Sequence of chain 1.D:
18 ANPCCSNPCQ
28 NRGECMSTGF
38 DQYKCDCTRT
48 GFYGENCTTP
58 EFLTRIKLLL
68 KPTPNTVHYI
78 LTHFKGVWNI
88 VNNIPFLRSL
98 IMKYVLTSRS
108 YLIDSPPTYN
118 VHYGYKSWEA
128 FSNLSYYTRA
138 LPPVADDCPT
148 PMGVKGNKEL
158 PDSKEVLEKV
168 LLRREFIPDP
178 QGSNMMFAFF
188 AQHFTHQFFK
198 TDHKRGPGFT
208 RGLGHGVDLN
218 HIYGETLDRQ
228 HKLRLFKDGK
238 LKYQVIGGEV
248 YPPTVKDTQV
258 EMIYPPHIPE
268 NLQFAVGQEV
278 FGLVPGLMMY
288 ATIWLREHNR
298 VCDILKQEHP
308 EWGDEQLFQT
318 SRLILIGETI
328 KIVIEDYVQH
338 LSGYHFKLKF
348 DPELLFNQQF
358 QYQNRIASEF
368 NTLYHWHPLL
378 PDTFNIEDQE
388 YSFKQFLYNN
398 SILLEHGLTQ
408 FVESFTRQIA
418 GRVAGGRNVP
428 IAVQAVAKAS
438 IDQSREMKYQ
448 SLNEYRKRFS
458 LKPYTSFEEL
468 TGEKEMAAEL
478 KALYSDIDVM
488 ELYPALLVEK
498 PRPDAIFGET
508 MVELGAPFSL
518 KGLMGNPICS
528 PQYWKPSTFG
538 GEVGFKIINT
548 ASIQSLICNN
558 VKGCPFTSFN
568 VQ

Sequence of chain 1.C:
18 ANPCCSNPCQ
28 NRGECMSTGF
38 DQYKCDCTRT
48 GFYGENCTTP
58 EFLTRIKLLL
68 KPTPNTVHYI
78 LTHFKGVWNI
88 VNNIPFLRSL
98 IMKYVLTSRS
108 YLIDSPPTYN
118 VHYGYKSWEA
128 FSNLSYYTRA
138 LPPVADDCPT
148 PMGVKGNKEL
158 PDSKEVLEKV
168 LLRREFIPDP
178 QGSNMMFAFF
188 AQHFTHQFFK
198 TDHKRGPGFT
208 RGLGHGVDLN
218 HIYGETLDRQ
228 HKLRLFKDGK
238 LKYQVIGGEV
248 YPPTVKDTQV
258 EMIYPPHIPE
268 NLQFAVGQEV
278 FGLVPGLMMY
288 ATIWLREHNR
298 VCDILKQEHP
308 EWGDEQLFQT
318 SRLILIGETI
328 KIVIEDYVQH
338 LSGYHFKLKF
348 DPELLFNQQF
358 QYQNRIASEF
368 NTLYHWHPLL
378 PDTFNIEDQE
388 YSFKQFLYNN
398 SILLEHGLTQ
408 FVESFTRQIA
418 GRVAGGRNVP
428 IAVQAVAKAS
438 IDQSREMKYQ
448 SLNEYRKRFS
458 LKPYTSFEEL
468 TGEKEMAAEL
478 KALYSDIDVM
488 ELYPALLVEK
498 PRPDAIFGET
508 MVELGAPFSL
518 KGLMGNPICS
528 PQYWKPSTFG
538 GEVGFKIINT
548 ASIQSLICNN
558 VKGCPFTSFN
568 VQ

A small-molecule ligand and the protein it binds are described below.
Small molecule (SMILES): CC(=O)N[C@H]1[C@H](O[C@H]2[C@H](O)[C@@H](NC(C)=O)CO[C@@H]2CO)O[C@H](CO)[C@@H](O)[C@@H]1O

Binding-site contacts:
Ligand atom O5 contacts residue TYR133 of chain 1.C at 3.8 Å.
Ligand atom C8 contacts residue PHE206 of chain 1.C at 4.2 Å (hydrophobic).
Ligand atom O7 contacts residue PHE206 of chain 1.C at 3.6 Å.
Ligand atom C5 contacts residue ARG202 of chain 1.C at 4.4 Å.
Ligand atom N2 contacts residue ARG202 of chain 1.C at 4.1 Å.
Ligand atom O7 contacts residue ASN130 of chain 1.C at 3.9 Å.
Ligand atom O3 contacts residue ARG202 of chain 1.C at 4.5 Å.
Ligand atom C7 contacts residue ARG202 of chain 1.C at 3.7 Å.
Ligand atom O7 contacts residue LEU224 of chain 1.D at 4.0 Å.
Ligand atom C2 contacts residue GLU126 of chain 1.C at 4.5 Å.
Ligand atom C1 contacts residue GLU126 of chain 1.C at 3.9 Å.
Ligand atom C5 contacts residue PHE206 of chain 1.C at 3.8 Å (hydrophobic).
Ligand atom C7 contacts residue ASN130 of chain 1.C at 3.6 Å.
Ligand atom C1 contacts residue ASN130 of chain 1.C at 1.8 Å.
Ligand atom C4 contacts residue ASN130 of chain 1.C at 4.5 Å.
Ligand atom C2 contacts residue ASN130 of chain 1.C at 2.8 Å.
Ligand atom O6 contacts residue TYR133 of chain 1.C at 3.1 Å (h-bond).
Ligand atom O7 contacts residue ARG202 of chain 1.C at 3.9 Å.
Ligand atom C4 contacts residue LEU224 of chain 1.D at 4.5 Å (hydrophobic).
Ligand atom O6 contacts residue LEU224 of chain 1.D at 4.4 Å.
Ligand atom C4 contacts residue ARG202 of chain 1.C at 4.0 Å.
Ligand atom C8 contacts residue ASN130 of chain 1.C at 4.2 Å.
Ligand atom N2 contacts residue ASN130 of chain 1.C at 3.2 Å (h-bond).
Ligand atom C3 contacts residue ARG202 of chain 1.C at 3.9 Å.
Ligand atom C5 contacts residue TYR133 of chain 1.C at 4.5 Å (hydrophobic).
Ligand atom O5 contacts residue ARG202 of chain 1.C at 4.4 Å.
Ligand atom C6 contacts residue LEU224 of chain 1.D at 4.3 Å (hydrophobic).
Ligand atom C6 contacts residue TYR133 of chain 1.C at 3.8 Å (hydrophobic).
Ligand atom C5 contacts residue ASN130 of chain 1.C at 3.8 Å.
Ligand atom O5 contacts residue GLU126 of chain 1.C at 3.8 Å.
Ligand atom O5 contacts residue PHE206 of chain 1.C at 4.2 Å.
Ligand atom C2 contacts residue ARG202 of chain 1.C at 3.7 Å.
Ligand atom C1 contacts residue ARG202 of chain 1.C at 4.0 Å.
Ligand atom C1 contacts residue TYR133 of chain 1.C at 4.4 Å (hydrophobic).
Ligand atom O5 contacts residue ASN130 of chain 1.C at 2.5 Å (h-bond).
Ligand atom O4 contacts residue ARG202 of chain 1.C at 3.1 Å (salt-bridge).
Ligand atom C1 contacts residue SER132 of chain 1.C at 4.4 Å.
Ligand atom C6 contacts residue PHE206 of chain 1.C at 3.6 Å (hydrophobic).
Ligand atom C3 contacts residue ASN130 of chain 1.C at 4.1 Å.
Ligand atom C8 contacts residue ARG202 of chain 1.C at 2.5 Å.